A small-molecule ligand and the protein it binds are described below.
Small molecule (SMILES): COc1cc(CC(=O)c2ccc(C#N)cc2)c([N+](=O)[O-])cc1OC

Binding-site contacts:
Ligand atom O02 contacts residue MET224 of chain 6.A at 3.5 Å.
Ligand atom C14 contacts residue TYR197 of chain 6.A at 3.7 Å (hydrophobic).
Ligand atom O20 contacts residue PHE186 of chain 6.A at 3.8 Å.
Ligand atom C18 contacts residue TYR152 of chain 6.A at 3.7 Å (hydrophobic).
Ligand atom O23 contacts residue VAL191 of chain 6.A at 3.9 Å.
Ligand atom C12 contacts residue TYR197 of chain 6.A at 3.5 Å (hydrophobic).
Ligand atom N13 contacts residue GOL1 of chain 6.E at 3.7 Å.
Ligand atom C15 contacts residue SER126 of chain 6.A at 3.5 Å.
Ligand atom C19 contacts residue TYR152 of chain 6.A at 3.9 Å (hydrophobic).
Ligand atom C10 contacts residue TYR197 of chain 6.A at 3.7 Å (hydrophobic).
Ligand atom C15 contacts residue TYR197 of chain 6.A at 3.8 Å (hydrophobic).
Ligand atom C03 contacts residue TYR128 of chain 6.A at 3.7 Å (hydrophobic).
Ligand atom O24 contacts residue VAL191 of chain 6.A at 3.1 Å.
Ligand atom O16 contacts residue VAL188 of chain 6.A at 3.8 Å.
Ligand atom N13 contacts residue TYR197 of chain 6.A at 3.4 Å.
Ligand atom C01 contacts residue PHE186 of chain 6.A at 2.8 Å (hydrophobic).
Ligand atom C08 contacts residue TYR128 of chain 6.A at 3.3 Å (hydrophobic).
Ligand atom O24 contacts residue TYR152 of chain 6.A at 3.5 Å (h-bond).
Ligand atom O23 contacts residue LEU221 of chain 7.C at 3.9 Å.
Ligand atom C04 contacts residue TYR128 of chain 6.A at 3.4 Å (hydrophobic).
Ligand atom C01 contacts residue TYR128 of chain 6.A at 2.9 Å (hydrophobic).
Ligand atom C10 contacts residue MET221 of chain 6.A at 3.9 Å (hydrophobic).
Ligand atom C07 contacts residue TYR128 of chain 6.A at 2.9 Å (hydrophobic).
Ligand atom C08 contacts residue TYR197 of chain 6.A at 3.9 Å (hydrophobic).
Ligand atom C15 contacts residue TYR128 of chain 6.A at 3.1 Å (hydrophobic).
Ligand atom N22 contacts residue TYR152 of chain 6.A at 3.3 Å (h-bond).
Ligand atom O20 contacts residue TYR152 of chain 6.A at 3.7 Å.
Ligand atom N22 contacts residue VAL191 of chain 6.A at 3.9 Å.
Ligand atom C05 contacts residue TYR128 of chain 6.A at 3.8 Å (hydrophobic).
Ligand atom C17 contacts residue TYR152 of chain 6.A at 3.8 Å (hydrophobic).
Ligand atom C06 contacts residue TYR128 of chain 6.A at 3.4 Å (hydrophobic).
Ligand atom C09 contacts residue MET221 of chain 6.A at 3.9 Å (hydrophobic).
Ligand atom O02 contacts residue TYR128 of chain 6.A at 3.8 Å.
Ligand atom C06 contacts residue ILE104 of chain 6.A at 3.5 Å (hydrophobic).
Ligand atom O16 contacts residue TYR128 of chain 6.A at 2.9 Å (h-bond).
Ligand atom C21 contacts residue TYR152 of chain 6.A at 3.6 Å (hydrophobic).
Ligand atom C11 contacts residue TYR197 of chain 6.A at 3.5 Å (hydrophobic).
Ligand atom C14 contacts residue LEU106 of chain 6.A at 3.5 Å (hydrophobic).
Ligand atom O23 contacts residue TYR152 of chain 6.A at 3.0 Å (h-bond).
Ligand atom C01 contacts residue MET224 of chain 6.A at 3.7 Å (hydrophobic).

Sequence of chain 7.C:
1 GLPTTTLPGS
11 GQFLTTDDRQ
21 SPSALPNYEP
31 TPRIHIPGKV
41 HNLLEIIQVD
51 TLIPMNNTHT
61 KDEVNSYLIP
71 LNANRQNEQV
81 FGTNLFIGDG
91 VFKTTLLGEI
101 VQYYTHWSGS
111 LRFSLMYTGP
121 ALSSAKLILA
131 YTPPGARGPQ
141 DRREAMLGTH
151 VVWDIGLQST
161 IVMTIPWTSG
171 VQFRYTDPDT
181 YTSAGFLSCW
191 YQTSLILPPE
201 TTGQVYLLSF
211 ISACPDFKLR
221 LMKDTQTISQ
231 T

Sequence of chain 6.C:
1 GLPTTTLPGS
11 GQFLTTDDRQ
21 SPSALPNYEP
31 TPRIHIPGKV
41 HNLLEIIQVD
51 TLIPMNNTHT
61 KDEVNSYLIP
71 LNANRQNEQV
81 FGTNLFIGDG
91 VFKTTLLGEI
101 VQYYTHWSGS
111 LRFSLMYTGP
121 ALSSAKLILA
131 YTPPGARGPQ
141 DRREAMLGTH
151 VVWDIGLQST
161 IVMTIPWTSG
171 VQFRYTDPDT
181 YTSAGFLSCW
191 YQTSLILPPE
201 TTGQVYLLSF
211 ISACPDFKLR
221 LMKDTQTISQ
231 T

Sequence of chain 6.A:
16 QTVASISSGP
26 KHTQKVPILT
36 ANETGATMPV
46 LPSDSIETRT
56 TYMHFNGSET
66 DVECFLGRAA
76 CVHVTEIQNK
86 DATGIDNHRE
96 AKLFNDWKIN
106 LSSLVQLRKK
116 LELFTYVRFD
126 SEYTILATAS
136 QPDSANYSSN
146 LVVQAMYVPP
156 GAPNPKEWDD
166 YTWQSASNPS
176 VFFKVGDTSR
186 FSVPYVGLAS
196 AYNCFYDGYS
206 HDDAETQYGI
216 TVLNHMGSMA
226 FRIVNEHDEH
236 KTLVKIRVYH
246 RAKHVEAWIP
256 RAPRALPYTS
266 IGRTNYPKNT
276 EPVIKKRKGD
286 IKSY